Sequence of chain 1.A:
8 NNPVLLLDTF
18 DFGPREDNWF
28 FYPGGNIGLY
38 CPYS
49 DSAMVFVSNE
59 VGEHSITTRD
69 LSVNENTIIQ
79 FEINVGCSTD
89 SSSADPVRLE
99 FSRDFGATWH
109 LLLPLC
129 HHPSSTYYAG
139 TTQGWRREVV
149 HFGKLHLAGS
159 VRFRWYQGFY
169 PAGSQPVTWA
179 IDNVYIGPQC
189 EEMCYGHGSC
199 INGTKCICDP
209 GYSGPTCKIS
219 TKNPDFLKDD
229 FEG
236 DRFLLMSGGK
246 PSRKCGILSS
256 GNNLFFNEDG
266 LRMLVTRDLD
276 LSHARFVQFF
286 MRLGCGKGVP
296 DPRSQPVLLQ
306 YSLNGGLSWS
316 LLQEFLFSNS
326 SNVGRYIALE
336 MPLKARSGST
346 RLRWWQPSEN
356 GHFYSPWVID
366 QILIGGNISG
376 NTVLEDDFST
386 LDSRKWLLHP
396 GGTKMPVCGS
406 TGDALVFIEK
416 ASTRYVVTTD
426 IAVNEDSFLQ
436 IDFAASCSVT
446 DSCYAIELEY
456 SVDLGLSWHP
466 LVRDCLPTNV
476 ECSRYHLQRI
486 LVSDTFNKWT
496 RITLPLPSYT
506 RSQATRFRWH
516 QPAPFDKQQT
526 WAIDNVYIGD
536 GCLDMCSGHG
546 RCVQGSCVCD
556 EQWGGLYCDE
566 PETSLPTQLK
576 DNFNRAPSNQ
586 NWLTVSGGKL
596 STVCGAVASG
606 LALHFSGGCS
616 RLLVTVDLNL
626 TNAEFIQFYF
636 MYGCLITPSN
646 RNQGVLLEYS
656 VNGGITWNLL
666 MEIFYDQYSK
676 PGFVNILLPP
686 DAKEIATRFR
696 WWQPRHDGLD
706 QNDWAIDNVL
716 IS

The protein below binds the small molecule below.
Small molecule (SMILES): CC(=O)N[C@@H]1[C@@H](O)[C@H](O)[C@@H](CO)O[C@H]1O

Binding-site contacts:
Ligand atom C8 contacts residue GLY371 of chain 1.A at 3.4 Å.
Ligand atom C4 contacts residue ASN372 of chain 1.A at 4.0 Å.
Ligand atom O7 contacts residue GLY371 of chain 1.A at 3.8 Å.
Ligand atom C3 contacts residue ASP223 of chain 1.A at 3.9 Å.
Ligand atom O6 contacts residue ASN376 of chain 1.A at 4.3 Å.
Ligand atom C7 contacts residue ASP223 of chain 1.A at 4.2 Å.
Ligand atom C7 contacts residue GLY371 of chain 1.A at 3.5 Å.
Ligand atom C2 contacts residue ASN372 of chain 1.A at 2.2 Å.
Ligand atom O5 contacts residue ASN376 of chain 1.A at 4.1 Å.
Ligand atom C7 contacts residue ASN372 of chain 1.A at 3.1 Å.
Ligand atom N2 contacts residue ASP223 of chain 1.A at 3.2 Å (salt-bridge).
Ligand atom C3 contacts residue ASN372 of chain 1.A at 3.6 Å.
Ligand atom C1 contacts residue HIS278 of chain 1.A at 4.2 Å.
Ligand atom O3 contacts residue ARG389 of chain 1.A at 3.9 Å.
Ligand atom O7 contacts residue ASN372 of chain 1.A at 3.0 Å (h-bond).
Ligand atom C6 contacts residue ASN376 of chain 1.A at 3.9 Å.
Ligand atom C5 contacts residue ASN372 of chain 1.A at 3.6 Å.
Ligand atom N2 contacts residue ASN372 of chain 1.A at 2.7 Å (h-bond).
Ligand atom C8 contacts residue ASN372 of chain 1.A at 4.4 Å.
Ligand atom N2 contacts residue HIS278 of chain 1.A at 4.5 Å.
Ligand atom C1 contacts residue ASP223 of chain 1.A at 4.2 Å.
Ligand atom C8 contacts residue PHE224 of chain 1.A at 4.3 Å (hydrophobic).
Ligand atom C1 contacts residue ASN372 of chain 1.A at 1.4 Å.
Ligand atom C2 contacts residue ASP223 of chain 1.A at 4.0 Å.
Ligand atom C8 contacts residue ASP223 of chain 1.A at 3.8 Å.
Ligand atom O3 contacts residue ASP223 of chain 1.A at 4.4 Å.
Ligand atom N2 contacts residue GLY371 of chain 1.A at 4.0 Å.
Ligand atom O5 contacts residue ASN372 of chain 1.A at 2.4 Å (h-bond).
Ligand atom C8 contacts residue GLY370 of chain 1.A at 4.4 Å.